This protein binds this small molecule.
Small molecule (SMILES): CC1(N)CCN(c2cnc(-c3cccc(Cl)c3Cl)c(N)n2)CC1

Sequence of chain 1.B:
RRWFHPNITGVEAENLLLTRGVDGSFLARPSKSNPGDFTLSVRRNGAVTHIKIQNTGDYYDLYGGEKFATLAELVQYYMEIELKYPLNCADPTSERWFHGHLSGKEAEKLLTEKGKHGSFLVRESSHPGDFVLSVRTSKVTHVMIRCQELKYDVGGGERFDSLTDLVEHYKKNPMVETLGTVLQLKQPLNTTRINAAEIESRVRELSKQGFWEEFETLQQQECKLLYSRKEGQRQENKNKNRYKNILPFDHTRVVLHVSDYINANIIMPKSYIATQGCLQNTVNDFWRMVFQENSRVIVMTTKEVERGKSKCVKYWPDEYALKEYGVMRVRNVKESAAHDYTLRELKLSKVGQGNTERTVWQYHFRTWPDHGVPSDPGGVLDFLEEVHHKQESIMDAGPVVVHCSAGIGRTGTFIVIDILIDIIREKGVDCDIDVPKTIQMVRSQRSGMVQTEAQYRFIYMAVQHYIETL

Binding-site contacts:
Ligand atom C13 contacts residue PHE114 of chain 1.B at 3.3 Å (hydrophobic).
Ligand atom C18 contacts residue LYS493 of chain 1.B at 3.5 Å.
Ligand atom N22 contacts residue GLU111 of chain 1.B at 3.1 Å (salt-bridge).
Ligand atom N5 contacts residue GLU251 of chain 1.B at 3.7 Å.
Ligand atom C23 contacts residue GLU250 of chain 1.B at 3.1 Å.
Ligand atom C14 contacts residue ARG112 of chain 1.B at 3.5 Å.
Ligand atom N7 contacts residue PRO492 of chain 1.B at 3.5 Å.
Ligand atom N22 contacts residue GLU250 of chain 1.B at 3.8 Å.
Ligand atom CL2 contacts residue GLN496 of chain 1.B at 3.6 Å.
Ligand atom C19 contacts residue PRO492 of chain 1.B at 3.5 Å (hydrophobic).
Ligand atom C23 contacts residue PHE114 of chain 1.B at 3.2 Å (hydrophobic).
Ligand atom CL1 contacts residue ARG112 of chain 1.B at 3.1 Å.
Ligand atom C14 contacts residue THR219 of chain 1.B at 3.5 Å.
Ligand atom C3 contacts residue ARG112 of chain 1.B at 3.8 Å.
Ligand atom C19 contacts residue THR220 of chain 1.B at 3.5 Å.
Ligand atom CL1 contacts residue LEU255 of chain 1.B at 3.5 Å.
Ligand atom C17 contacts residue LYS493 of chain 1.B at 3.8 Å.
Ligand atom C13 contacts residue GLU111 of chain 1.B at 3.6 Å.
Ligand atom CL1 contacts residue THR254 of chain 1.B at 3.2 Å.
Ligand atom C13 contacts residue ARG112 of chain 1.B at 3.3 Å.
Ligand atom N5 contacts residue THR254 of chain 1.B at 3.4 Å.
Ligand atom C11 contacts residue THR254 of chain 1.B at 3.3 Å.
Ligand atom C17 contacts residue PRO492 of chain 1.B at 3.8 Å (hydrophobic).
Ligand atom CL2 contacts residue LEU255 of chain 1.B at 3.6 Å.
Ligand atom C8 contacts residue PRO492 of chain 1.B at 3.8 Å (hydrophobic).
Ligand atom N22 contacts residue THR109 of chain 1.B at 3.2 Å (h-bond).
Ligand atom C15 contacts residue ARG112 of chain 1.B at 3.6 Å.
Ligand atom C4 contacts residue THR254 of chain 1.B at 3.8 Å.
Ligand atom C8 contacts residue ARG112 of chain 1.B at 3.6 Å.
Ligand atom CL2 contacts residue GLN258 of chain 1.B at 3.7 Å.
Ligand atom N22 contacts residue PHE114 of chain 1.B at 2.8 Å (h-bond).
Ligand atom CL1 contacts residue GLN258 of chain 1.B at 3.6 Å.
Ligand atom C6 contacts residue THR254 of chain 1.B at 3.6 Å.
Ligand atom C1 contacts residue ARG112 of chain 1.B at 3.7 Å.
Ligand atom N7 contacts residue LEU255 of chain 1.B at 3.6 Å (h-bond).
Ligand atom N2 contacts residue ARG112 of chain 1.B at 2.9 Å (salt-bridge).
Ligand atom C19 contacts residue ARG112 of chain 1.B at 3.8 Å.
Ligand atom C12 contacts residue PHE114 of chain 1.B at 3.3 Å (hydrophobic).
Ligand atom N7 contacts residue GLU251 of chain 1.B at 3.0 Å (salt-bridge).
Ligand atom C14 contacts residue HIS115 of chain 1.B at 3.8 Å.